Binding-site contacts:
Ligand atom CB contacts residue ARG586 of chain 1.I at 3.1 Å.
Ligand atom CG contacts residue ARG586 of chain 1.I at 3.1 Å.
Ligand atom CB contacts residue SER965 of chain 1.I at 2.9 Å.
Ligand atom C1 contacts residue ASP966 of chain 1.I at 3.5 Å.
Ligand atom CG contacts residue ARG586 of chain 1.I at 2.9 Å.
Ligand atom OG1 contacts residue THR995 of chain 1.I at 3.5 Å (h-bond).
Ligand atom N contacts residue ILE994 of chain 1.I at 2.8 Å (h-bond).
Ligand atom NZ contacts residue ARG586 of chain 1.I at 3.4 Å (salt-bridge).
Ligand atom C contacts residue GLY918 of chain 1.I at 3.4 Å.
Ligand atom CD2 contacts residue GLY993 of chain 1.I at 3.4 Å.
Ligand atom C contacts residue SER965 of chain 1.I at 2.2 Å.
Ligand atom CE2 contacts residue TYR609 of chain 1.I at 3.4 Å (hydrophobic).
Ligand atom CE2 contacts residue GLY993 of chain 1.I at 3.1 Å.
Ligand atom O contacts residue GLY918 of chain 1.I at 3.1 Å (h-bond).
Ligand atom C contacts residue HIS746 of chain 1.I at 3.3 Å.
Ligand atom CB contacts residue TYR501 of chain 1.I at 3.2 Å (hydrophobic).
Ligand atom CE contacts residue ASP451 of chain 1.I at 3.5 Å.
Ligand atom CB contacts residue TYR517 of chain 1.I at 3.3 Å (hydrophobic).
Ligand atom NE2 contacts residue THR637 of chain 1.I at 2.9 Å (h-bond).
Ligand atom O contacts residue THR995 of chain 1.I at 3.4 Å (h-bond).
Ligand atom O contacts residue SER965 of chain 1.I at 3.5 Å (h-bond).
Ligand atom CA contacts residue SER965 of chain 1.I at 2.7 Å.
Ligand atom CA contacts residue HIS746 of chain 1.I at 3.6 Å.
Ligand atom CD contacts residue ASP451 of chain 1.I at 3.2 Å.
Ligand atom OG1 contacts residue PHE1011 of chain 1.I at 3.5 Å.
Ligand atom C1 contacts residue SER965 of chain 1.I at 1.3 Å.
Ligand atom CD2 contacts residue PHE919 of chain 1.I at 3.6 Å (hydrophobic).
Ligand atom CA contacts residue GLY918 of chain 1.I at 3.4 Å.
Ligand atom CB contacts residue GLY918 of chain 1.I at 3.4 Å.
Ligand atom O contacts residue ILE994 of chain 1.I at 2.9 Å (h-bond).
Ligand atom CA contacts residue THR995 of chain 1.I at 3.4 Å.
Ligand atom CA contacts residue ILE994 of chain 1.I at 3.5 Å (hydrophobic).
Ligand atom O contacts residue GLY993 of chain 1.I at 3.0 Å.
Ligand atom CB contacts residue ASP966 of chain 1.I at 3.5 Å.
Ligand atom N contacts residue GLY918 of chain 1.I at 2.7 Å (h-bond).
Ligand atom CB contacts residue ARG586 of chain 1.I at 3.2 Å.
Ligand atom OE1 contacts residue THR995 of chain 1.I at 3.6 Å.
Ligand atom NZ contacts residue ALA502 of chain 1.I at 3.3 Å.
Ligand atom CG2 contacts residue PHE1011 of chain 1.I at 3.6 Å (hydrophobic).
Ligand atom C1 contacts residue HIS746 of chain 1.I at 2.7 Å.

Sequence of chain 1.I:
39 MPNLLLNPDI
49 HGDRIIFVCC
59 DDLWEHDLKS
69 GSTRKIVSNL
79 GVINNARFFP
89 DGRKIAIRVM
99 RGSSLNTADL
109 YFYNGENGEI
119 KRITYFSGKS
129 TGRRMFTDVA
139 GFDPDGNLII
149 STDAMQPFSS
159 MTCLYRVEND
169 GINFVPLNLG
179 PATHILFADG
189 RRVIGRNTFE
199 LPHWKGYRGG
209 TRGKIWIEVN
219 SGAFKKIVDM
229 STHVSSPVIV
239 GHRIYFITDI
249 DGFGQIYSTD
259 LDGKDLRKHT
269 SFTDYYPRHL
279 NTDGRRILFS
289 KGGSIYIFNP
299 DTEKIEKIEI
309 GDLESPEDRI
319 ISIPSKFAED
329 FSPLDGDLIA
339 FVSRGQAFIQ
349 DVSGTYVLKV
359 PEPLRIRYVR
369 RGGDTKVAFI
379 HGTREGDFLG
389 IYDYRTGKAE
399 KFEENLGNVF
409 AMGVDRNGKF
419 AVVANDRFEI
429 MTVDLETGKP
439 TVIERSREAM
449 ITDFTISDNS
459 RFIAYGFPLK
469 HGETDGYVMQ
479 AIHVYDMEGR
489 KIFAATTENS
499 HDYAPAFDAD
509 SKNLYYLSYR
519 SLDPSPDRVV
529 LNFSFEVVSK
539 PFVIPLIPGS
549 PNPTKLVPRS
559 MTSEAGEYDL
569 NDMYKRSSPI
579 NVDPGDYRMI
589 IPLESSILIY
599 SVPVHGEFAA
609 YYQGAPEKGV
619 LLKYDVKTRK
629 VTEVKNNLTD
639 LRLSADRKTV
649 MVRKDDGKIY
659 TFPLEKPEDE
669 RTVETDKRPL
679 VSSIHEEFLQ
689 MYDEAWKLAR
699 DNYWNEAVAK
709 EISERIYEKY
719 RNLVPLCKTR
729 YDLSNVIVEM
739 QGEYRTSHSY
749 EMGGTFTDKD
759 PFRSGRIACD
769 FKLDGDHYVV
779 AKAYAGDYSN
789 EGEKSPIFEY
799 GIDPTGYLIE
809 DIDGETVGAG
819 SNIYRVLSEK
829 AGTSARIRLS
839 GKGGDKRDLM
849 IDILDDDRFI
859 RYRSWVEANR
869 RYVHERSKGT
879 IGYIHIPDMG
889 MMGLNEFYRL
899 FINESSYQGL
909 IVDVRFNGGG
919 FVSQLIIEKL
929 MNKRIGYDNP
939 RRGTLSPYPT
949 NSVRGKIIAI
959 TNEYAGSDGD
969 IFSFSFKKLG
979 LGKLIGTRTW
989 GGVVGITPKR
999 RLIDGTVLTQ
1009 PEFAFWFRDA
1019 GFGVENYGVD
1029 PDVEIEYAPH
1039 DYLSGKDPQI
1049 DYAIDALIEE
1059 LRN

The protein below binds the small molecule below.
Small molecule (SMILES): C=C(O)[C@H](Cc1ccccc1)NC(=O)[C@H](Cc1ccccc1)NC(=O)[C@@H](NC(=O)[C@H](CC(C)C)NC(=O)[C@H](CCC(=O)O)NC(=O)[C@H](C)NC(=O)[C@H](C)NC(=O)[C@H](C)NC(=O)[C@H](CCCCN)NC(=O)[C@H](CCC(N)=O)NC(=O)[C@@H](N)[C@@H](C)O)[C@@H](C)O

Sequence of chain 1.K:
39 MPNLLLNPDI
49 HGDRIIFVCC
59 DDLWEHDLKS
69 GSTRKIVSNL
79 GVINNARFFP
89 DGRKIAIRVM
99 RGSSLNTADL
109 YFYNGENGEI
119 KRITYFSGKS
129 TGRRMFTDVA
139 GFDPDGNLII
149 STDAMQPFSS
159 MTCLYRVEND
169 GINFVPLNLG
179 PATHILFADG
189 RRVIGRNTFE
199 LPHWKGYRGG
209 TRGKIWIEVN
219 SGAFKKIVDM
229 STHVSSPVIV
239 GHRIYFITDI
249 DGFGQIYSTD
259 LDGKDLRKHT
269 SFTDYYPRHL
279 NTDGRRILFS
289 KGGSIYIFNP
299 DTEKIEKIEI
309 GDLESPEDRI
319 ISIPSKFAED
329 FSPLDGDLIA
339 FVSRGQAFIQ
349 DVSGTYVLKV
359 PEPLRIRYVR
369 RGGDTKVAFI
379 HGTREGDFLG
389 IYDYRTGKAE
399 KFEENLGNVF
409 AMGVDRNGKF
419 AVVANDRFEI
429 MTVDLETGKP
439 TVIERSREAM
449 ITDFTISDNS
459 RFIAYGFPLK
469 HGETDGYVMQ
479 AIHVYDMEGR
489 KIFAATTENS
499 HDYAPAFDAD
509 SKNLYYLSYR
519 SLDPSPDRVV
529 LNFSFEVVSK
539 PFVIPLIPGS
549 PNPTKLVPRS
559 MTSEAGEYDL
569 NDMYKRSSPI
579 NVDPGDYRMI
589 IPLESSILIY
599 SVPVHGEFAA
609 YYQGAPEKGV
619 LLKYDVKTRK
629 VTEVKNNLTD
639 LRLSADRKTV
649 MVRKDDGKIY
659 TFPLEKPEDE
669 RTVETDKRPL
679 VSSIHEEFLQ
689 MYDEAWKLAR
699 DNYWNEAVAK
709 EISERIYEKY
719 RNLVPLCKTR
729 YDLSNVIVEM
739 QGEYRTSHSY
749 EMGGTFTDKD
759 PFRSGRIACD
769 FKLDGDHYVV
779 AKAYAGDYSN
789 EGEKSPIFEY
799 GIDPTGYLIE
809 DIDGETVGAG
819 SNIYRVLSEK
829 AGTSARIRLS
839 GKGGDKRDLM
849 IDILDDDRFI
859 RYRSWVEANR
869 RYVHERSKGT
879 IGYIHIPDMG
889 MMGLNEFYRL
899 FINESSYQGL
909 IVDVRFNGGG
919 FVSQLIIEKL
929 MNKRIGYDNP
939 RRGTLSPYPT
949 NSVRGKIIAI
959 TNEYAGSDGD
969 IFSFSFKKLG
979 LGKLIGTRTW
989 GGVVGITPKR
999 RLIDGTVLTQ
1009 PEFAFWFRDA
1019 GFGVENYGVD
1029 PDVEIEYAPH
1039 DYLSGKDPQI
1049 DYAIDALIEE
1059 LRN